Binding-site contacts:
Ligand atom C3 contacts residue ASP31 of chain 1.B at 3.3 Å.
Ligand atom C4 contacts residue ASP101 of chain 1.B at 4.4 Å.
Ligand atom CM contacts residue ASP101 of chain 1.B at 3.6 Å.
Ligand atom C5 contacts residue ASP31 of chain 1.B at 4.4 Å.
Ligand atom O2 contacts residue TYR32 of chain 1.B at 3.7 Å.
Ligand atom C4 contacts residue ASP31 of chain 1.B at 4.0 Å.
Ligand atom C1 contacts residue ASP101 of chain 1.B at 4.0 Å.
Ligand atom C9 contacts residue GLN53 of chain 1.B at 3.8 Å.
Ligand atom C8 contacts residue NAG1 of chain 1.C at 2.4 Å.
Ligand atom O1 contacts residue NAG1 of chain 1.C at 4.3 Å.
Ligand atom C7 contacts residue GLN53 of chain 1.B at 3.8 Å.
Ligand atom C2 contacts residue TYR32 of chain 1.B at 3.9 Å (hydrophobic).
Ligand atom O1 contacts residue TYR32 of chain 1.B at 3.0 Å (h-bond).
Ligand atom CM contacts residue TYR32 of chain 1.B at 4.0 Å (hydrophobic).
Ligand atom O1 contacts residue ASP101 of chain 1.B at 3.0 Å (salt-bridge).
Ligand atom C6 contacts residue ASP31 of chain 1.B at 3.9 Å.
Ligand atom C4 contacts residue NAG1 of chain 1.C at 3.9 Å.
Ligand atom C3 contacts residue NAG1 of chain 1.C at 3.9 Å.
Ligand atom C9 contacts residue NAG1 of chain 1.C at 1.4 Å.
Ligand atom C3 contacts residue TYR32 of chain 1.B at 4.2 Å (hydrophobic).
Ligand atom O2 contacts residue ASP101 of chain 1.B at 4.4 Å.
Ligand atom C6 contacts residue GLN53 of chain 1.B at 3.9 Å.
Ligand atom C7 contacts residue ASP31 of chain 1.B at 4.3 Å.
Ligand atom C8 contacts residue GLN53 of chain 1.B at 3.5 Å.
Ligand atom C1 contacts residue TYR32 of chain 1.B at 3.2 Å (hydrophobic).
Ligand atom C7 contacts residue NAG1 of chain 1.C at 2.9 Å.
Ligand atom C6 contacts residue NAG1 of chain 1.C at 4.2 Å.
Ligand atom C2 contacts residue ASP31 of chain 1.B at 3.6 Å.

This small molecule binds to this protein.
Small molecule (SMILES): CCCCCCCCC(=O)OC

Sequence of chain 1.B:
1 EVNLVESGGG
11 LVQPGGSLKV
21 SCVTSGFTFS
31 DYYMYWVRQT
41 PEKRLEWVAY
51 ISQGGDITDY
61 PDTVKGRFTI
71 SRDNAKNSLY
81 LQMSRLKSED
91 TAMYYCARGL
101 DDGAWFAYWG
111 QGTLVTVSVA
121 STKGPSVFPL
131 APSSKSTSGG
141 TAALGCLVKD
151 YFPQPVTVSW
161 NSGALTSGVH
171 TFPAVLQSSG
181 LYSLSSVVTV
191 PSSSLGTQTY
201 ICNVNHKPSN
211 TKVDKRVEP